Sequence of chain 1.A:
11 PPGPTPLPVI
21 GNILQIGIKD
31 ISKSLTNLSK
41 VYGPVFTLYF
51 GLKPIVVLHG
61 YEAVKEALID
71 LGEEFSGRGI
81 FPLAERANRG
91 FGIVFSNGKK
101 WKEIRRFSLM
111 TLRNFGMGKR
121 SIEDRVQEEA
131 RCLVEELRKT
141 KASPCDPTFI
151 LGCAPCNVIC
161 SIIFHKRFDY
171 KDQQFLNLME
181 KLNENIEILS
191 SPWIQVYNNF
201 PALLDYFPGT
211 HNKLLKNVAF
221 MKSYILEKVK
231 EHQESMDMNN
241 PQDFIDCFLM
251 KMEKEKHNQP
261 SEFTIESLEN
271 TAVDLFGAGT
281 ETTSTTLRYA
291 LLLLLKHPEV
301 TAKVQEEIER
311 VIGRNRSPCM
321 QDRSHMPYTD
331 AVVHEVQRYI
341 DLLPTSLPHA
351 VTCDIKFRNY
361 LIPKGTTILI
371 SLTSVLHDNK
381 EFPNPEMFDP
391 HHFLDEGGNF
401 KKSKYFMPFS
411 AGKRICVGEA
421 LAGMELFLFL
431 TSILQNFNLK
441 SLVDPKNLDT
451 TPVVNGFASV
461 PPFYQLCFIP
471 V

Binding-site contacts:
Ligand atom C22 contacts residue PRO348 of chain 1.A at 3.8 Å (hydrophobic).
Ligand atom O3 contacts residue ASN198 of chain 1.A at 3.4 Å (h-bond).
Ligand atom C19 contacts residue GLY79 of chain 1.A at 3.4 Å.
Ligand atom C4 contacts residue ASN198 of chain 1.A at 3.8 Å.
Ligand atom O21 contacts residue GLY79 of chain 1.A at 3.5 Å (h-bond).
Ligand atom C17 contacts residue LEU347 of chain 1.A at 3.6 Å (hydrophobic).
Ligand atom C10 contacts residue THR345 of chain 1.A at 3.7 Å.
Ligand atom O3 contacts residue LEU83 of chain 1.A at 3.4 Å.
Ligand atom O23 contacts residue PHE81 of chain 1.A at 2.9 Å.
Ligand atom C7 contacts residue PRO348 of chain 1.A at 3.5 Å (hydrophobic).
Ligand atom C19 contacts residue PHE95 of chain 1.A at 3.8 Å (hydrophobic).
Ligand atom C22 contacts residue PHE81 of chain 1.A at 3.8 Å (hydrophobic).
Ligand atom O21 contacts residue ALA84 of chain 1.A at 3.7 Å.
Ligand atom C19 contacts residue ARG78 of chain 1.A at 3.6 Å.
Ligand atom C9 contacts residue PRO348 of chain 1.A at 3.7 Å (hydrophobic).
Ligand atom C10 contacts residue PRO348 of chain 1.A at 3.7 Å (hydrophobic).
Ligand atom C9 contacts residue PHE457 of chain 1.A at 3.5 Å (hydrophobic).
Ligand atom O21 contacts residue PHE81 of chain 1.A at 3.8 Å.
Ligand atom C17 contacts residue PHE95 of chain 1.A at 3.7 Å (hydrophobic).
Ligand atom C7 contacts residue PHE457 of chain 1.A at 3.5 Å (hydrophobic).
Ligand atom C16 contacts residue LEU347 of chain 1.A at 3.6 Å (hydrophobic).
Ligand atom C8 contacts residue PHE457 of chain 1.A at 3.4 Å (hydrophobic).
Ligand atom C11 contacts residue PRO348 of chain 1.A at 3.8 Å (hydrophobic).
Ligand atom C10 contacts residue PHE457 of chain 1.A at 3.6 Å (hydrophobic).
Ligand atom C22 contacts residue ALA84 of chain 1.A at 3.8 Å (hydrophobic).
Ligand atom C8 contacts residue PHE81 of chain 1.A at 3.7 Å (hydrophobic).
Ligand atom C18 contacts residue PHE95 of chain 1.A at 3.6 Å (hydrophobic).
Ligand atom O23 contacts residue PRO348 of chain 1.A at 3.8 Å.
Ligand atom O3 contacts residue ALA84 of chain 1.A at 3.7 Å.
Ligand atom O21 contacts residue ILE80 of chain 1.A at 3.8 Å.
Ligand atom C9 contacts residue THR345 of chain 1.A at 3.2 Å.
Ligand atom C17 contacts residue VAL94 of chain 1.A at 3.2 Å (hydrophobic).
Ligand atom C11 contacts residue PHE457 of chain 1.A at 3.8 Å (hydrophobic).
Ligand atom C1 contacts residue LEU189 of chain 1.A at 3.6 Å (hydrophobic).
Ligand atom C7 contacts residue PHE81 of chain 1.A at 3.6 Å (hydrophobic).
Ligand atom C20 contacts residue GLY79 of chain 1.A at 3.8 Å.
Ligand atom C18 contacts residue ARG78 of chain 1.A at 3.5 Å.
Ligand atom C10 contacts residue SER346 of chain 1.A at 3.2 Å.
Ligand atom C18 contacts residue VAL94 of chain 1.A at 3.6 Å (hydrophobic).
Ligand atom C8 contacts residue PRO348 of chain 1.A at 3.4 Å (hydrophobic).

This protein binds this small molecule.
Small molecule (SMILES): CC(=O)C[C@@H](c1ccccc1)c1c(O)c2ccccc2oc1=O